Binding-site contacts:
Ligand atom C34 contacts residue GLY41 of chain 1.J at 4.0 Å.
Ligand atom C43 contacts residue THR37 of chain 1.J at 4.1 Å.
Ligand atom C25 contacts residue TYR45 of chain 1.J at 4.2 Å (hydrophobic).
Ligand atom C31 contacts residue TYR45 of chain 1.J at 4.2 Å (hydrophobic).
Ligand atom C22 contacts residue TYR45 of chain 1.J at 3.8 Å (hydrophobic).
Ligand atom C43 contacts residue GLY41 of chain 1.J at 4.4 Å.
Ligand atom C40 contacts residue GLY42 of chain 1.J at 3.9 Å.
Ligand atom C19 contacts residue TYR45 of chain 1.J at 3.9 Å (hydrophobic).
Ligand atom C19 contacts residue THR39 of chain 1.C at 4.0 Å.
Ligand atom C18 contacts residue TYR45 of chain 1.J at 3.3 Å (hydrophobic).
Ligand atom C37 contacts residue GLY41 of chain 1.J at 4.0 Å.
Ligand atom C40 contacts residue LEU38 of chain 1.J at 3.9 Å (hydrophobic).
Ligand atom C37 contacts residue ILE43 of chain 1.C at 4.1 Å (hydrophobic).
Ligand atom C25 contacts residue THR39 of chain 1.C at 4.1 Å.
Ligand atom C28 contacts residue TYR45 of chain 1.J at 4.3 Å (hydrophobic).
Ligand atom C37 contacts residue LEU38 of chain 1.J at 4.4 Å (hydrophobic).
Ligand atom C34 contacts residue GLY42 of chain 1.J at 4.3 Å.
Ligand atom C40 contacts residue GLY41 of chain 1.J at 3.7 Å.
Ligand atom C31 contacts residue GLY41 of chain 1.J at 4.5 Å.
Ligand atom C37 contacts residue GLY42 of chain 1.J at 3.9 Å.
Ligand atom O16 contacts residue TYR45 of chain 1.J at 3.6 Å.
Ligand atom O16 contacts residue THR39 of chain 1.C at 4.4 Å.
Ligand atom C31 contacts residue ILE43 of chain 1.C at 3.7 Å (hydrophobic).
Ligand atom C40 contacts residue THR37 of chain 1.J at 3.6 Å.

This protein binds this small molecule.
Small molecule (SMILES): CCCCCCCCCCO[C@@H]1O[C@H](CO)[C@@H](O[C@H]2O[C@H](CO)[C@@H](O)[C@H](O)[C@H]2O)[C@H](O)[C@H]1O

Sequence of chain 1.J:
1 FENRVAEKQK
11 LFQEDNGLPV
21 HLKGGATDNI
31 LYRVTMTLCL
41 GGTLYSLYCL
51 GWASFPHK

Sequence of chain 1.C:
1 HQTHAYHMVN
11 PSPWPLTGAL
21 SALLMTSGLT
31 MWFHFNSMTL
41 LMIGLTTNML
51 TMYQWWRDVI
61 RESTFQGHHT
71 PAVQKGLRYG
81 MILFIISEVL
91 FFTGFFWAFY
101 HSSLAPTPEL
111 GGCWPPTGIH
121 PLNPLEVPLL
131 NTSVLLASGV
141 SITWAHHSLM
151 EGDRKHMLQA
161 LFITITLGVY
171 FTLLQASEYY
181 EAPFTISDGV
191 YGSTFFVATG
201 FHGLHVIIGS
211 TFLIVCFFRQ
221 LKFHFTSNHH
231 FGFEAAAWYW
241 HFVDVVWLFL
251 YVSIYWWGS